Binding-site contacts:
Ligand atom CL2 contacts residue SER314 of chain 1.B at 3.2 Å.
Ligand atom CAO contacts residue HIS123 of chain 1.B at 3.7 Å.
Ligand atom CL2 contacts residue PHE312 of chain 1.B at 3.1 Å.
Ligand atom CAK contacts residue NAP1 of chain 1.E at 3.7 Å.
Ligand atom CAT contacts residue TYR61 of chain 1.B at 4.2 Å (hydrophobic).
Ligand atom CAF contacts residue PHE312 of chain 1.B at 3.9 Å (hydrophobic).
Ligand atom CAJ contacts residue NAP1 of chain 1.E at 3.9 Å.
Ligand atom CAT contacts residue LEU60 of chain 1.B at 3.8 Å (hydrophobic).
Ligand atom CL1 contacts residue PRO324 of chain 1.B at 3.8 Å.
Ligand atom OAS contacts residue TYR30 of chain 1.B at 3.9 Å.
Ligand atom CAD contacts residue ASN173 of chain 1.B at 3.9 Å.
Ligand atom CAI contacts residue PHE312 of chain 1.B at 4.0 Å (hydrophobic).
Ligand atom FAL contacts residue HIS123 of chain 1.B at 4.2 Å.
Ligand atom CAD contacts residue MET126 of chain 1.B at 3.6 Å (hydrophobic).
Ligand atom CAR contacts residue NAP1 of chain 1.E at 3.2 Å.
Ligand atom OAS contacts residue NAP1 of chain 1.E at 2.9 Å.
Ligand atom CAO contacts residue NAP1 of chain 1.E at 3.8 Å.
Ligand atom CAN contacts residue NAP1 of chain 1.E at 3.5 Å.
Ligand atom FAL contacts residue NAP1 of chain 1.E at 4.2 Å.
Ligand atom FAL contacts residue TRP92 of chain 1.B at 4.0 Å.
Ligand atom CAR contacts residue HIS123 of chain 1.B at 4.0 Å.
Ligand atom CL1 contacts residue PRO125 of chain 1.B at 4.2 Å.
Ligand atom CL1 contacts residue ASN173 of chain 1.B at 3.3 Å.
Ligand atom OAU contacts residue NAP1 of chain 1.E at 3.0 Å.
Ligand atom CAP contacts residue TRP233 of chain 1.B at 4.1 Å (hydrophobic).
Ligand atom CAC contacts residue MET126 of chain 1.B at 4.0 Å (hydrophobic).
Ligand atom CAR contacts residue TYR61 of chain 1.B at 3.3 Å (hydrophobic).
Ligand atom OAU contacts residue HIS123 of chain 1.B at 2.9 Å (h-bond).
Ligand atom OAS contacts residue TYR61 of chain 1.B at 3.2 Å (h-bond).
Ligand atom CAH contacts residue ASN173 of chain 1.B at 3.4 Å.
Ligand atom CAQ contacts residue NAP1 of chain 1.E at 3.8 Å.
Ligand atom CAI contacts residue NAP1 of chain 1.E at 3.7 Å.
Ligand atom CAP contacts residue TYR30 of chain 1.B at 4.0 Å (hydrophobic).
Ligand atom CL1 contacts residue SER124 of chain 1.B at 4.0 Å.
Ligand atom CL1 contacts residue MET126 of chain 1.B at 3.3 Å.
Ligand atom CAM contacts residue NAP1 of chain 1.E at 3.2 Å.
Ligand atom CAO contacts residue LEU60 of chain 1.B at 4.0 Å (hydrophobic).
Ligand atom CL2 contacts residue TYR325 of chain 1.B at 4.1 Å.
Ligand atom OAU contacts residue TYR61 of chain 1.B at 2.6 Å (h-bond).
Ligand atom CAM contacts residue PHE312 of chain 1.B at 3.9 Å (hydrophobic).

Sequence of chain 1.B:
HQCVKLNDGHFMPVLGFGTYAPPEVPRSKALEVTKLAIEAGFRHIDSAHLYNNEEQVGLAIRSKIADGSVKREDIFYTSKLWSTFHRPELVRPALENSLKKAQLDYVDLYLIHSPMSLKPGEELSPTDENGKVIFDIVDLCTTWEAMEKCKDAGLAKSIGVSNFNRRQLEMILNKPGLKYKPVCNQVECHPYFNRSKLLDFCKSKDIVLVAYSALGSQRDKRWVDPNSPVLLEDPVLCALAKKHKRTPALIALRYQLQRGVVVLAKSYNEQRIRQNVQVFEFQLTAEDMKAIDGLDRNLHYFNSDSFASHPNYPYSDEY

A protein and the small-molecule ligand that binds it are described below.
Small molecule (SMILES): O=C(O)C1(c2ccc(-c3cc(Cl)cc(Cl)c3)c(F)c2)CC1